This protein binds this small molecule.
Small molecule (SMILES): O=C1NC=C[C@H](O)N1

Sequence of chain 3.A:
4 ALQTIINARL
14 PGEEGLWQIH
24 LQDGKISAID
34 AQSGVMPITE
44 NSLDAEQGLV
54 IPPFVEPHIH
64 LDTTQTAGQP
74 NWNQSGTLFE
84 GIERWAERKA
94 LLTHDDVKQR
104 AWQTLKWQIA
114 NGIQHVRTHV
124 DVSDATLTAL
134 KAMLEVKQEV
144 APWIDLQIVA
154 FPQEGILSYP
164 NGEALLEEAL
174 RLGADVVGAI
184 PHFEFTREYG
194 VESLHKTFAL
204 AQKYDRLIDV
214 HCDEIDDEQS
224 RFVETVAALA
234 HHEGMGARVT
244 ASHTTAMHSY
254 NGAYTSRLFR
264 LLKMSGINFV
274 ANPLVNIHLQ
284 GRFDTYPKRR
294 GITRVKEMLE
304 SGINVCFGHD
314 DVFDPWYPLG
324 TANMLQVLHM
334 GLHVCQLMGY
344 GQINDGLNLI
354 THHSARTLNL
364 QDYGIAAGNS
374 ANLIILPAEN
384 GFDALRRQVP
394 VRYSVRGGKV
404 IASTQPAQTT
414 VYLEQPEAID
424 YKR

Binding-site contacts:
Ligand atom C6 contacts residue FE1 of chain 3.B at 3.8 Å.
Ligand atom C2 contacts residue LEU81 of chain 3.A at 3.6 Å (hydrophobic).
Ligand atom O4 contacts residue HIS246 of chain 3.A at 2.8 Å (h-bond).
Ligand atom C4 contacts residue HIS246 of chain 3.A at 3.9 Å.
Ligand atom N3 contacts residue LEU81 of chain 3.A at 3.4 Å.
Ligand atom O2 contacts residue GLN156 of chain 3.A at 3.1 Å (h-bond).
Ligand atom C5 contacts residue ASP314 of chain 3.A at 3.6 Å.
Ligand atom N1 contacts residue GLN156 of chain 3.A at 3.0 Å (h-bond).
Ligand atom N1 contacts residue TRP319 of chain 3.A at 3.8 Å.
Ligand atom N3 contacts residue FE1 of chain 3.B at 3.9 Å.
Ligand atom O2 contacts residue GLU217 of chain 3.A at 3.7 Å.
Ligand atom C5 contacts residue FE1 of chain 3.B at 3.3 Å.
Ligand atom O4 contacts residue HIS214 of chain 3.A at 3.2 Å (h-bond).
Ligand atom C2 contacts residue HIS214 of chain 3.A at 3.6 Å.
Ligand atom C5 contacts residue TRP319 of chain 3.A at 3.8 Å (hydrophobic).
Ligand atom C4 contacts residue GLU217 of chain 3.A at 3.6 Å.
Ligand atom O4 contacts residue FE1 of chain 3.B at 2.1 Å.
Ligand atom N1 contacts residue PHE154 of chain 3.A at 3.8 Å.
Ligand atom O4 contacts residue HIS63 of chain 3.A at 3.6 Å.
Ligand atom O4 contacts residue GLU217 of chain 3.A at 3.7 Å.
Ligand atom O2 contacts residue HIS214 of chain 3.A at 3.6 Å.
Ligand atom C6 contacts residue TRP319 of chain 3.A at 3.6 Å (hydrophobic).
Ligand atom N1 contacts residue HIS63 of chain 3.A at 3.9 Å.
Ligand atom O2 contacts residue ILE183 of chain 3.A at 3.7 Å.
Ligand atom C5 contacts residue HIS63 of chain 3.A at 3.5 Å.
Ligand atom C2 contacts residue GLN156 of chain 3.A at 3.8 Å.
Ligand atom N1 contacts residue HIS214 of chain 3.A at 4.1 Å.
Ligand atom C5 contacts residue ASP313 of chain 3.A at 3.6 Å.
Ligand atom C4 contacts residue ASP313 of chain 3.A at 3.6 Å.
Ligand atom N3 contacts residue HIS214 of chain 3.A at 3.5 Å.
Ligand atom O4 contacts residue ASP313 of chain 3.A at 2.9 Å (salt-bridge).
Ligand atom C6 contacts residue HIS63 of chain 3.A at 3.4 Å.
Ligand atom O4 contacts residue HIS61 of chain 3.A at 3.8 Å.
Ligand atom C6 contacts residue GLN156 of chain 3.A at 4.0 Å.
Ligand atom O2 contacts residue LEU81 of chain 3.A at 3.5 Å.
Ligand atom C4 contacts residue FE1 of chain 3.B at 3.3 Å.
Ligand atom C2 contacts residue PHE154 of chain 3.A at 3.9 Å (hydrophobic).
Ligand atom O2 contacts residue PHE154 of chain 3.A at 3.5 Å.
Ligand atom N3 contacts residue GLU217 of chain 3.A at 2.8 Å (salt-bridge).
Ligand atom C2 contacts residue GLU217 of chain 3.A at 3.7 Å.